Binding-site contacts:
Ligand atom O14 contacts residue LEU251 of chain 1.A at 3.8 Å.
Ligand atom C12 contacts residue GLN247 of chain 1.A at 4.3 Å.
Ligand atom O15 contacts residue SER254 of chain 1.A at 3.3 Å (h-bond).
Ligand atom N09 contacts residue GLN250 of chain 1.A at 4.2 Å.
Ligand atom C10 contacts residue LEU251 of chain 1.A at 4.4 Å (hydrophobic).
Ligand atom S03 contacts residue LEU251 of chain 1.A at 4.2 Å.
Ligand atom O14 contacts residue PRO301 of chain 1.A at 4.4 Å.
Ligand atom O15 contacts residue PRO303 of chain 1.A at 3.8 Å.
Ligand atom C04 contacts residue LEU251 of chain 1.A at 4.1 Å (hydrophobic).
Ligand atom O14 contacts residue SER254 of chain 1.A at 2.9 Å (h-bond).
Ligand atom C11 contacts residue LEU251 of chain 1.A at 3.4 Å (hydrophobic).
Ligand atom C10 contacts residue GLN250 of chain 1.A at 4.2 Å.
Ligand atom C13 contacts residue SER254 of chain 1.A at 3.4 Å.
Ligand atom O15 contacts residue LEU251 of chain 1.A at 3.9 Å.
Ligand atom O07 contacts residue PRO303 of chain 1.A at 3.4 Å.
Ligand atom O14 contacts residue PRO303 of chain 1.A at 4.3 Å.
Ligand atom C13 contacts residue LEU251 of chain 1.A at 3.7 Å (hydrophobic).
Ligand atom C13 contacts residue PRO303 of chain 1.A at 4.3 Å (hydrophobic).

Sequence of chain 1.A:
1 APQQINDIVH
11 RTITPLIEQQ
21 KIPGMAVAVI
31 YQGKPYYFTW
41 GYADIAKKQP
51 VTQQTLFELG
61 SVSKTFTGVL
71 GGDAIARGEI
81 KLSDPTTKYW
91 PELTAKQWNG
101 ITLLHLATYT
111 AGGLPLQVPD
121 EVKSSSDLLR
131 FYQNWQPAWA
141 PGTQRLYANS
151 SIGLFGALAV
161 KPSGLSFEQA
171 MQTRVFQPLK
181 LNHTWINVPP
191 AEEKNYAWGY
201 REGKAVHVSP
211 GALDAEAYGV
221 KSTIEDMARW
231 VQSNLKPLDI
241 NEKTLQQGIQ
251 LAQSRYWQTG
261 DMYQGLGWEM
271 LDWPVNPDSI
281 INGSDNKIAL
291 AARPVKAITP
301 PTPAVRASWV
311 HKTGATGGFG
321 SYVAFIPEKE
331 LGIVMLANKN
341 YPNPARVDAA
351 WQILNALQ

A small-molecule ligand and the protein it binds are described below.
Small molecule (SMILES): O=C(O)c1sccc1S(=O)(=O)NC1CC1